Sequence of chain 1.A:
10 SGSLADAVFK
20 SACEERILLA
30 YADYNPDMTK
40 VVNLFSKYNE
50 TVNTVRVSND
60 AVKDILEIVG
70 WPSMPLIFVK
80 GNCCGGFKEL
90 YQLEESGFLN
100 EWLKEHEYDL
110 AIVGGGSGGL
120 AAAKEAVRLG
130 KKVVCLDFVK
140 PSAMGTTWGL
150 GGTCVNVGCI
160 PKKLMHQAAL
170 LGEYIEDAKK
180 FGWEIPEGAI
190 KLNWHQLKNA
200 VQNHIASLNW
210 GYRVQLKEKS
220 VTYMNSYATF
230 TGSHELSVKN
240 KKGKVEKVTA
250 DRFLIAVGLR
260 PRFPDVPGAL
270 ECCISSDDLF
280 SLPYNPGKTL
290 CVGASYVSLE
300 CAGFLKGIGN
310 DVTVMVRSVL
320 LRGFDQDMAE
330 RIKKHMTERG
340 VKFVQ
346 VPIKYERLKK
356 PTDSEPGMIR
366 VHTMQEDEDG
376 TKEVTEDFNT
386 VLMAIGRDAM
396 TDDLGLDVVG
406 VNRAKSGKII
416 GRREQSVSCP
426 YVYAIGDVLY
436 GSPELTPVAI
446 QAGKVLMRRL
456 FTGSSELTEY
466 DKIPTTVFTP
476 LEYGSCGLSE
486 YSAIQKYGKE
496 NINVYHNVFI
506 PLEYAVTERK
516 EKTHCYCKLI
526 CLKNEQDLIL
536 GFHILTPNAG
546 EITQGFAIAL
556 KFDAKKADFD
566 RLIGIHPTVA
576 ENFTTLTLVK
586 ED

Binding-site contacts:
Ligand atom N7 contacts residue ILE390 of chain 1.A at 3.7 Å.
Ligand atom N9 contacts residue ARG316 of chain 1.A at 3.7 Å.
Ligand atom C5' contacts residue ILE390 of chain 1.A at 3.3 Å (hydrophobic).
Ligand atom O3' contacts residue SER294 of chain 1.A at 3.5 Å (h-bond).
Ligand atom P2' contacts residue ARG316 of chain 1.A at 3.7 Å.
Ligand atom O4' contacts residue GLY292 of chain 1.A at 3.7 Å.
Ligand atom O2A contacts residue GLY391 of chain 1.A at 3.4 Å.
Ligand atom O5' contacts residue ARG261 of chain 1.A at 3.8 Å.
Ligand atom O1P contacts residue ARG321 of chain 1.A at 3.3 Å (salt-bridge).
Ligand atom O2B contacts residue ARG321 of chain 1.A at 3.2 Å.
Ligand atom N3 contacts residue ILE390 of chain 1.A at 3.6 Å.
Ligand atom O3P contacts residue ARG316 of chain 1.A at 2.6 Å (salt-bridge).
Ligand atom PA contacts residue ARG261 of chain 1.A at 3.7 Å.
Ligand atom C6 contacts residue ILE390 of chain 1.A at 3.9 Å (hydrophobic).
Ligand atom C8 contacts residue ARG316 of chain 1.A at 3.5 Å.
Ligand atom N7 contacts residue ARG316 of chain 1.A at 3.3 Å (salt-bridge).
Ligand atom C4 contacts residue ARG316 of chain 1.A at 3.7 Å.
Ligand atom C8 contacts residue ILE390 of chain 1.A at 3.6 Å (hydrophobic).
Ligand atom O4' contacts residue ALA293 of chain 1.A at 3.9 Å.
Ligand atom N6 contacts residue ILE390 of chain 1.A at 3.9 Å.
Ligand atom O2P contacts residue ARG321 of chain 1.A at 3.8 Å.
Ligand atom P2' contacts residue SER317 of chain 1.A at 4.0 Å.
Ligand atom O3' contacts residue ALA293 of chain 1.A at 3.1 Å.
Ligand atom C4 contacts residue ILE390 of chain 1.A at 3.4 Å (hydrophobic).
Ligand atom O2P contacts residue ARG316 of chain 1.A at 3.0 Å.
Ligand atom C5' contacts residue SER294 of chain 1.A at 3.8 Å.
Ligand atom C5 contacts residue ARG316 of chain 1.A at 3.4 Å.
Ligand atom O1A contacts residue ARG261 of chain 1.A at 3.0 Å (salt-bridge).
Ligand atom C5' contacts residue GLY391 of chain 1.A at 3.6 Å.
Ligand atom C4' contacts residue SER294 of chain 1.A at 3.8 Å.
Ligand atom C6 contacts residue ARG316 of chain 1.A at 3.6 Å.
Ligand atom O5' contacts residue ILE390 of chain 1.A at 3.2 Å (h-bond).
Ligand atom N9 contacts residue ILE390 of chain 1.A at 3.6 Å.
Ligand atom O4' contacts residue ILE390 of chain 1.A at 3.2 Å.
Ligand atom C5 contacts residue ILE390 of chain 1.A at 3.7 Å (hydrophobic).
Ligand atom O2P contacts residue SER317 of chain 1.A at 2.7 Å (h-bond).
Ligand atom N6 contacts residue ARG316 of chain 1.A at 3.5 Å (salt-bridge).
Ligand atom N6 contacts residue PRO263 of chain 1.A at 3.6 Å.
Ligand atom C4' contacts residue ALA293 of chain 1.A at 3.9 Å (hydrophobic).
Ligand atom C4' contacts residue ILE390 of chain 1.A at 3.9 Å (hydrophobic).

The small molecule below binds the protein below.
Small molecule (SMILES): Nc1ncnc2c1ncn2[C@@H]1O[C@H](CO[P](=O)(O)OP(=O)(O)O)[C@@H](O)[C@H]1OP(=O)(O)O